Binding-site contacts:
Ligand atom C6 contacts residue LEU270 of chain 1.A at 4.4 Å (hydrophobic).
Ligand atom C2 contacts residue ASN451 of chain 1.A at 2.4 Å.
Ligand atom C7 contacts residue NAG1 of chain 1.G at 4.3 Å.
Ligand atom C6 contacts residue PRO296 of chain 1.A at 4.3 Å (hydrophobic).
Ligand atom C8 contacts residue ASN267 of chain 1.A at 4.1 Å.
Ligand atom C1 contacts residue PRO296 of chain 1.A at 4.1 Å (hydrophobic).
Ligand atom C8 contacts residue SER450 of chain 1.A at 4.2 Å.
Ligand atom C5 contacts residue ASN451 of chain 1.A at 3.6 Å.
Ligand atom C7 contacts residue ASN267 of chain 1.A at 4.4 Å.
Ligand atom C5 contacts residue PRO296 of chain 1.A at 4.3 Å (hydrophobic).
Ligand atom C8 contacts residue ASN451 of chain 1.A at 4.3 Å.
Ligand atom C4 contacts residue ASN451 of chain 1.A at 4.2 Å.
Ligand atom C7 contacts residue ASN451 of chain 1.A at 3.4 Å.
Ligand atom O6 contacts residue LEU270 of chain 1.A at 4.0 Å.
Ligand atom C3 contacts residue ASN451 of chain 1.A at 3.6 Å.
Ligand atom O5 contacts residue PRO296 of chain 1.A at 3.7 Å.
Ligand atom O5 contacts residue ASN451 of chain 1.A at 2.4 Å (h-bond).
Ligand atom C8 contacts residue NAG1 of chain 1.G at 3.8 Å.
Ligand atom O7 contacts residue ASN267 of chain 1.A at 4.2 Å.
Ligand atom C1 contacts residue ASN451 of chain 1.A at 1.4 Å.
Ligand atom O7 contacts residue NAG1 of chain 1.G at 4.0 Å.
Ligand atom N2 contacts residue ASN451 of chain 1.A at 2.8 Å (h-bond).
Ligand atom C8 contacts residue VAL449 of chain 1.A at 3.8 Å (hydrophobic).
Ligand atom O7 contacts residue ASN451 of chain 1.A at 3.6 Å.

Sequence of chain 1.A:
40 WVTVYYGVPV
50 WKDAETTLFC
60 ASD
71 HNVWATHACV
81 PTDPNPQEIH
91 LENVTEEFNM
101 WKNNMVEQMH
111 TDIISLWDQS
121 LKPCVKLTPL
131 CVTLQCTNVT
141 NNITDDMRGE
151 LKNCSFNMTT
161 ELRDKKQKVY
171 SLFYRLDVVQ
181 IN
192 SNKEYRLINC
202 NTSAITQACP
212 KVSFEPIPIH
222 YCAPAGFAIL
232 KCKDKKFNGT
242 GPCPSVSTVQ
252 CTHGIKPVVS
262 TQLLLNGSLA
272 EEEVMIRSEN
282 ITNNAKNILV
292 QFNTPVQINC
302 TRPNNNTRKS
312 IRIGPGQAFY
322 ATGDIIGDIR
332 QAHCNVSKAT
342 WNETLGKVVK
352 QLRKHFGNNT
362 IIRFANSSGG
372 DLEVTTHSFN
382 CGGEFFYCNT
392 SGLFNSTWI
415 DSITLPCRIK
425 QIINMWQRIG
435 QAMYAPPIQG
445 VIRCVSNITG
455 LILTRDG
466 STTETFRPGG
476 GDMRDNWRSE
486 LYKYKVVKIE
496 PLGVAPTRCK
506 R

The small molecule below binds the protein below.
Small molecule (SMILES): CC(=O)N[C@H]1[C@H](O[C@H]2[C@H](O)[C@@H](NC(C)=O)CO[C@@H]2CO)O[C@H](CO)[C@@H](O)[C@@H]1O